Sequence of chain 3.D:
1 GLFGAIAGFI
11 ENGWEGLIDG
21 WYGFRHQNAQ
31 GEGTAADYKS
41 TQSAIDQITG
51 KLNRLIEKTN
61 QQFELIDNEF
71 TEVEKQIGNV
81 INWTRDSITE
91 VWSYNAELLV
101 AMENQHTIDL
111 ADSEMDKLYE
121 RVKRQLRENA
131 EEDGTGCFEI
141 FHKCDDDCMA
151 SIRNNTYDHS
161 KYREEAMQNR

This small molecule binds to this protein.
Small molecule (SMILES): CC(=O)N[C@@H]1[C@@H](O)[C@H](O)[C@@H](CO)O[C@H]1O

Binding-site contacts:
Ligand atom C4 contacts residue ASN82 of chain 3.D at 4.2 Å.
Ligand atom O5 contacts residue ASN82 of chain 3.D at 2.4 Å (h-bond).
Ligand atom C8 contacts residue GLY78 of chain 3.D at 4.0 Å.
Ligand atom C7 contacts residue ASN82 of chain 3.D at 3.4 Å.
Ligand atom C7 contacts residue ASN79 of chain 3.D at 3.8 Å.
Ligand atom C8 contacts residue GLU72 of chain 3.D at 3.1 Å.
Ligand atom N2 contacts residue GLU72 of chain 3.D at 3.9 Å.
Ligand atom C5 contacts residue ASN82 of chain 3.D at 3.6 Å.
Ligand atom O7 contacts residue ASN82 of chain 3.D at 3.6 Å (h-bond).
Ligand atom C8 contacts residue ASN79 of chain 3.D at 3.8 Å.
Ligand atom C8 contacts residue LYS75 of chain 3.D at 3.7 Å.
Ligand atom O3 contacts residue GLU72 of chain 3.D at 3.7 Å.
Ligand atom N2 contacts residue ASN82 of chain 3.D at 2.7 Å (h-bond).
Ligand atom C7 contacts residue LYS75 of chain 3.D at 3.7 Å.
Ligand atom C3 contacts residue ASN82 of chain 3.D at 3.7 Å.
Ligand atom O7 contacts residue GLU72 of chain 3.D at 4.1 Å.
Ligand atom C7 contacts residue GLU72 of chain 3.D at 3.5 Å.
Ligand atom C1 contacts residue ASN82 of chain 3.D at 1.4 Å.
Ligand atom O7 contacts residue ASN79 of chain 3.D at 3.3 Å (h-bond).
Ligand atom O7 contacts residue LYS75 of chain 3.D at 3.0 Å (salt-bridge).
Ligand atom C2 contacts residue ASN82 of chain 3.D at 2.3 Å.
Ligand atom N2 contacts residue GLY78 of chain 3.D at 4.4 Å.